Binding-site contacts:
Ligand atom C15 contacts residue CYS189 of chain 1.A at 2.6 Å (hydrophobic).
Ligand atom C03 contacts residue TYR182 of chain 1.A at 4.2 Å (hydrophobic).
Ligand atom C04 contacts residue HIS193 of chain 1.A at 3.3 Å.
Ligand atom N07 contacts residue HIS193 of chain 1.A at 2.9 Å (h-bond).
Ligand atom C16 contacts residue HIS191 of chain 1.A at 3.4 Å.
Ligand atom C09 contacts residue PHE192 of chain 1.A at 3.6 Å (hydrophobic).
Ligand atom O30 contacts residue CYS189 of chain 1.A at 3.5 Å.
Ligand atom C10 contacts residue PHE192 of chain 1.A at 3.7 Å (hydrophobic).
Ligand atom C37 contacts residue GLU280 of chain 1.A at 3.4 Å.
Ligand atom C15 contacts residue HIS191 of chain 1.A at 3.2 Å.
Ligand atom C38 contacts residue GLU280 of chain 1.A at 3.3 Å.
Ligand atom C17 contacts residue CYS189 of chain 1.A at 3.0 Å (hydrophobic).
Ligand atom C03 contacts residue LEU285 of chain 1.A at 4.1 Å (hydrophobic).
Ligand atom N14 contacts residue HIS191 of chain 1.A at 3.2 Å (h-bond).
Ligand atom C03 contacts residue THR195 of chain 1.A at 3.9 Å.
Ligand atom N07 contacts residue PHE192 of chain 1.A at 3.7 Å.
Ligand atom C01 contacts residue LEU184 of chain 1.A at 3.5 Å (hydrophobic).
Ligand atom C11 contacts residue PHE192 of chain 1.A at 4.0 Å (hydrophobic).
Ligand atom C01 contacts residue GLN278 of chain 1.A at 4.0 Å.
Ligand atom C18 contacts residue CYS189 of chain 1.A at 3.2 Å (hydrophobic).
Ligand atom C06 contacts residue PHE192 of chain 1.A at 3.8 Å (hydrophobic).
Ligand atom C27 contacts residue GLN278 of chain 1.A at 4.1 Å.
Ligand atom C08 contacts residue PHE192 of chain 1.A at 3.7 Å (hydrophobic).
Ligand atom C04 contacts residue PHE192 of chain 1.A at 4.2 Å (hydrophobic).
Ligand atom C04 contacts residue THR195 of chain 1.A at 3.8 Å.
Ligand atom N14 contacts residue CYS189 of chain 1.A at 3.9 Å.
Ligand atom C05 contacts residue PHE192 of chain 1.A at 3.6 Å (hydrophobic).
Ligand atom C05 contacts residue HIS193 of chain 1.A at 3.5 Å.
Ligand atom C02 contacts residue GLN278 of chain 1.A at 4.2 Å.
Ligand atom C02 contacts residue TYR182 of chain 1.A at 4.0 Å (hydrophobic).
Ligand atom O12 contacts residue PHE192 of chain 1.A at 3.2 Å.
Ligand atom N14 contacts residue PHE192 of chain 1.A at 4.0 Å.
Ligand atom O19 contacts residue CYS189 of chain 1.A at 3.3 Å (h-bond).
Ligand atom O12 contacts residue HIS193 of chain 1.A at 2.8 Å (h-bond).
Ligand atom C08 contacts residue HIS193 of chain 1.A at 3.6 Å.
Ligand atom O32 contacts residue GLN278 of chain 1.A at 4.0 Å.
Ligand atom C37 contacts residue LEU285 of chain 1.A at 4.2 Å (hydrophobic).
Ligand atom C02 contacts residue LEU184 of chain 1.A at 3.9 Å (hydrophobic).
Ligand atom O12 contacts residue HIS191 of chain 1.A at 3.5 Å (h-bond).
Ligand atom C16 contacts residue CYS189 of chain 1.A at 1.8 Å (hydrophobic).

A small-molecule ligand and the protein it binds are described below.
Small molecule (SMILES): O=C(COC(=O)/C=C/CNC(=O)c1cc2c([nH]c1=O)CCCC2)NCCCNC(=O)OC1CCC=CCCC1

Sequence of chain 1.A:
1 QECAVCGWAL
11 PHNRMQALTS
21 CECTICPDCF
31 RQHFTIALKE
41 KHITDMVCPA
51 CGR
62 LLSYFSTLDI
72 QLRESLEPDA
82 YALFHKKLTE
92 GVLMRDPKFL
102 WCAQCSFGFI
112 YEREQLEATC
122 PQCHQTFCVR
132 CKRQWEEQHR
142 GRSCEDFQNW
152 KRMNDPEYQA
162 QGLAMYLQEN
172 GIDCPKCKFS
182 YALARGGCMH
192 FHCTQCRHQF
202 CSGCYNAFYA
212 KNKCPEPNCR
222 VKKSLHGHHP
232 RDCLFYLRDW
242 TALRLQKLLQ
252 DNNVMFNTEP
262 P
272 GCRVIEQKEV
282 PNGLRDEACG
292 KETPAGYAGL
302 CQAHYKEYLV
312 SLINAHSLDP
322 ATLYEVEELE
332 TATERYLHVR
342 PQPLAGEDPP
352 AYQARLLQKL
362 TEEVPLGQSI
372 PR